Sequence of chain 55.F:
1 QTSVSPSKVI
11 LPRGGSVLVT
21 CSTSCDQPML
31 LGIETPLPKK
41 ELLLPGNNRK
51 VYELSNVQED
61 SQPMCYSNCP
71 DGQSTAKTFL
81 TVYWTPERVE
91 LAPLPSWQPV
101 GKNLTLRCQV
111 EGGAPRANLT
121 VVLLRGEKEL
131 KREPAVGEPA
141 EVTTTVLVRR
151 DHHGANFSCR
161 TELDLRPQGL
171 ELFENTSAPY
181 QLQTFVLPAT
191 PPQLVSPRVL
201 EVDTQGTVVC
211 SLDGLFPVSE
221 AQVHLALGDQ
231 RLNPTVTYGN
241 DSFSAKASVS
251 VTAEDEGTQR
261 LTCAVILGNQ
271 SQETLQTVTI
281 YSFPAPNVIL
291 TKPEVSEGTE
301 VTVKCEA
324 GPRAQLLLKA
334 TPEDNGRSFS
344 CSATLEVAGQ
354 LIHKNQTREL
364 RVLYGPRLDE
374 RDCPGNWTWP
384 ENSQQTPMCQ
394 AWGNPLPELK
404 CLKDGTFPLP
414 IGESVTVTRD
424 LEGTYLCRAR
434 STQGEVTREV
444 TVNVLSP

The protein below binds the small molecule below.
Small molecule (SMILES): CC(=O)N[C@@H]1[C@@H](O)[C@H](O)[C@@H](CO)O[C@H]1O

Binding-site contacts:
Ligand atom C5 contacts residue NAG1 of chain 55.K at 3.8 Å.
Ligand atom O5 contacts residue ASN175 of chain 55.F at 2.4 Å (h-bond).
Ligand atom C5 contacts residue THR85 of chain 55.F at 4.0 Å.
Ligand atom O6 contacts residue GLU174 of chain 55.F at 3.8 Å.
Ligand atom O6 contacts residue THR85 of chain 55.F at 4.4 Å.
Ligand atom O5 contacts residue THR85 of chain 55.F at 4.3 Å.
Ligand atom C3 contacts residue ASN175 of chain 55.F at 3.8 Å.
Ligand atom C8 contacts residue ARG88 of chain 55.F at 4.3 Å.
Ligand atom C2 contacts residue ASN175 of chain 55.F at 2.4 Å.
Ligand atom N2 contacts residue PRO86 of chain 55.F at 3.9 Å.
Ligand atom O6 contacts residue PHE173 of chain 55.F at 4.0 Å.
Ligand atom C8 contacts residue ASN175 of chain 55.F at 4.5 Å.
Ligand atom C7 contacts residue PRO86 of chain 55.F at 4.3 Å (hydrophobic).
Ligand atom C4 contacts residue NAG1 of chain 55.K at 3.5 Å.
Ligand atom C1 contacts residue THR85 of chain 55.F at 3.8 Å.
Ligand atom O5 contacts residue GLU174 of chain 55.F at 3.5 Å (salt-bridge).
Ligand atom C4 contacts residue ASN175 of chain 55.F at 4.2 Å.
Ligand atom O3 contacts residue NAG1 of chain 55.K at 3.9 Å.
Ligand atom N2 contacts residue ASN175 of chain 55.F at 2.9 Å (h-bond).
Ligand atom O4 contacts residue NAG1 of chain 55.K at 2.3 Å (h-bond).
Ligand atom C6 contacts residue NAG1 of chain 55.K at 4.2 Å.
Ligand atom C5 contacts residue ASN175 of chain 55.F at 3.6 Å.
Ligand atom C3 contacts residue THR85 of chain 55.F at 4.3 Å.
Ligand atom C3 contacts residue NAG1 of chain 55.K at 3.7 Å.
Ligand atom C7 contacts residue ASN175 of chain 55.F at 3.4 Å.
Ligand atom C8 contacts residue GLU87 of chain 55.F at 3.6 Å.
Ligand atom C1 contacts residue GLU174 of chain 55.F at 4.1 Å.
Ligand atom N2 contacts residue THR85 of chain 55.F at 4.5 Å.
Ligand atom C1 contacts residue ASN175 of chain 55.F at 1.4 Å.
Ligand atom C8 contacts residue PRO86 of chain 55.F at 3.6 Å (hydrophobic).
Ligand atom C2 contacts residue THR85 of chain 55.F at 4.5 Å.
Ligand atom O7 contacts residue ASN175 of chain 55.F at 3.5 Å (h-bond).